Binding-site contacts:
Ligand atom N2 contacts residue ASN798 of chain 1.C at 2.9 Å (h-bond).
Ligand atom O6 contacts residue GLN801 of chain 1.C at 2.7 Å (h-bond).
Ligand atom C8 contacts residue ASN798 of chain 1.C at 4.4 Å.
Ligand atom O7 contacts residue ASN798 of chain 1.C at 3.1 Å (h-bond).
Ligand atom C1 contacts residue SER800 of chain 1.C at 3.3 Å.
Ligand atom C1 contacts residue ASN798 of chain 1.C at 1.4 Å.
Ligand atom O5 contacts residue SER800 of chain 1.C at 3.4 Å (h-bond).
Ligand atom O6 contacts residue SER800 of chain 1.C at 4.0 Å.
Ligand atom C4 contacts residue ASN798 of chain 1.C at 4.2 Å.
Ligand atom O5 contacts residue ASN798 of chain 1.C at 2.4 Å (h-bond).
Ligand atom C7 contacts residue ASN798 of chain 1.C at 3.2 Å.
Ligand atom C2 contacts residue ASN798 of chain 1.C at 2.5 Å.
Ligand atom C5 contacts residue SER800 of chain 1.C at 3.4 Å.
Ligand atom C5 contacts residue ASN798 of chain 1.C at 3.7 Å.
Ligand atom C6 contacts residue GLN801 of chain 1.C at 4.0 Å.
Ligand atom C3 contacts residue ASN798 of chain 1.C at 3.8 Å.
Ligand atom C6 contacts residue SER800 of chain 1.C at 4.2 Å.

This small molecule binds to this protein.
Small molecule (SMILES): CC(=O)N[C@H]1[C@H](O[C@H]2[C@H](O)[C@@H](NC(C)=O)CO[C@@H]2CO)O[C@H](CO)[C@@H](O)[C@@H]1O

Sequence of chain 1.C:
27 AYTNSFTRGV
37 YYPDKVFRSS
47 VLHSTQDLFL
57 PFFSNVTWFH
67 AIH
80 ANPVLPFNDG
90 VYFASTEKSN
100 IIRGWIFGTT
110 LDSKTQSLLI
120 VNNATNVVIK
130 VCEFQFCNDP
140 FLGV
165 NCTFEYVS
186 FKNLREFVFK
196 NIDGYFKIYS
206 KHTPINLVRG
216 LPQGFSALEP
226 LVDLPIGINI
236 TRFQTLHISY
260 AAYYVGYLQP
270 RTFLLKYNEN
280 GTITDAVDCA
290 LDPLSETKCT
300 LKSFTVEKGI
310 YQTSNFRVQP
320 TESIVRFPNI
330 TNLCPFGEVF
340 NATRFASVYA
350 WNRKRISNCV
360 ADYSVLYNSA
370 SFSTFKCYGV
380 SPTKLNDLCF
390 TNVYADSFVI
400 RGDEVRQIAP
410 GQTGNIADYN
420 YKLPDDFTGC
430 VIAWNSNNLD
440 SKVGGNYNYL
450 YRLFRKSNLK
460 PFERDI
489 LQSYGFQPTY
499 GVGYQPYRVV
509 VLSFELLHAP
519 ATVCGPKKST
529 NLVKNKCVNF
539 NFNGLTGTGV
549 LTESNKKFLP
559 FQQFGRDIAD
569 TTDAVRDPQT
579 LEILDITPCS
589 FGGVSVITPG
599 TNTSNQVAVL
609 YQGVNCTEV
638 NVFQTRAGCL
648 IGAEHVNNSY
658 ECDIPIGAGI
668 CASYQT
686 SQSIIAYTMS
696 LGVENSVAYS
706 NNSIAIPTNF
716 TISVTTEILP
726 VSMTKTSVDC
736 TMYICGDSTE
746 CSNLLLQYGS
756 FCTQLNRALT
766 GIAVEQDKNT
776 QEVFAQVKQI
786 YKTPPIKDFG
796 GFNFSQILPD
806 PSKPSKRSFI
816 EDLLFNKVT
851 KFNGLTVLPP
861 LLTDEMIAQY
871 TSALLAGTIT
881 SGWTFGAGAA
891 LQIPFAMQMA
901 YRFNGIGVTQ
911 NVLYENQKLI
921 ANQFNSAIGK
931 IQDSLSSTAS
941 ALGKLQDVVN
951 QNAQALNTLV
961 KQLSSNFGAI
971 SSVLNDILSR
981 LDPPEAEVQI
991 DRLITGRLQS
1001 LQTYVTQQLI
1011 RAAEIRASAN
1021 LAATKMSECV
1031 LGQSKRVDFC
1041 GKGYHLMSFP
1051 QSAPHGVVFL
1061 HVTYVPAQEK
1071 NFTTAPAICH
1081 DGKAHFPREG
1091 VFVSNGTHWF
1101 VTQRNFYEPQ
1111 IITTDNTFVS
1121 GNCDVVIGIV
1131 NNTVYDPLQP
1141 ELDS